Sequence of chain 6.A:
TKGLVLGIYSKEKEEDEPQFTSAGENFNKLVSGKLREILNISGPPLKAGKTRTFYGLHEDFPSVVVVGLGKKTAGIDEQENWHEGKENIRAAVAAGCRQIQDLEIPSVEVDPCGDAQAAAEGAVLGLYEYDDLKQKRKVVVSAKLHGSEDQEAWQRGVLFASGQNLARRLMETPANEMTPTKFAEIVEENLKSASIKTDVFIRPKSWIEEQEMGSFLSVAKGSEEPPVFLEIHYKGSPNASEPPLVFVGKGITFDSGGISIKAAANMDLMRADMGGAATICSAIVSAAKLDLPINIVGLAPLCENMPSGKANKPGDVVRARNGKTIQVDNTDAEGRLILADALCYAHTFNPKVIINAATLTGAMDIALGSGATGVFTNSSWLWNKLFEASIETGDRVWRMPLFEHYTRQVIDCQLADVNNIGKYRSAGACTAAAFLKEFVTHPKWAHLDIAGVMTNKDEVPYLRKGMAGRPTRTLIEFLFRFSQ

This protein binds this small molecule.
Small molecule (SMILES): CC(C)C[C@H](N)C(=O)O

Binding-site contacts:
Ligand atom CD1 contacts residue GLY362 of chain 6.A at 3.9 Å.
Ligand atom CD2 contacts residue ALA451 of chain 6.A at 3.7 Å (hydrophobic).
Ligand atom CB contacts residue LEU360 of chain 6.A at 4.1 Å (hydrophobic).
Ligand atom O contacts residue LEU360 of chain 6.A at 4.0 Å.
Ligand atom CD2 contacts residue THR359 of chain 6.A at 3.3 Å.
Ligand atom OXT contacts residue ZN1 of chain 6.C at 3.6 Å.
Ligand atom CG contacts residue MET270 of chain 6.A at 4.1 Å (hydrophobic).
Ligand atom N contacts residue ZN1 of chain 6.B at 3.8 Å.
Ligand atom O contacts residue ZN1 of chain 6.B at 2.2 Å.
Ligand atom CA contacts residue ASP255 of chain 6.A at 4.0 Å.
Ligand atom N contacts residue ZN1 of chain 6.C at 2.4 Å.
Ligand atom CB contacts residue LYS262 of chain 6.A at 4.0 Å.
Ligand atom C contacts residue ZN1 of chain 6.B at 2.7 Å.
Ligand atom N contacts residue MET270 of chain 6.A at 3.8 Å.
Ligand atom C contacts residue LYS250 of chain 6.A at 4.1 Å.
Ligand atom CA contacts residue LYS250 of chain 6.A at 3.9 Å.
Ligand atom CA contacts residue LEU360 of chain 6.A at 3.5 Å (hydrophobic).
Ligand atom OXT contacts residue ASP255 of chain 6.A at 3.0 Å (salt-bridge).
Ligand atom O contacts residue ASP273 of chain 6.A at 4.0 Å.
Ligand atom C contacts residue ZN1 of chain 6.C at 3.0 Å.
Ligand atom N contacts residue THR359 of chain 6.A at 3.8 Å.
Ligand atom CA contacts residue ZN1 of chain 6.C at 3.1 Å.
Ligand atom CA contacts residue ASP273 of chain 6.A at 3.8 Å.
Ligand atom OXT contacts residue ZN1 of chain 6.B at 2.1 Å.
Ligand atom C contacts residue ASP332 of chain 6.A at 3.5 Å.
Ligand atom CA contacts residue THR359 of chain 6.A at 3.7 Å.
Ligand atom O contacts residue ZN1 of chain 6.C at 2.1 Å.
Ligand atom C contacts residue LEU360 of chain 6.A at 3.5 Å (hydrophobic).
Ligand atom OXT contacts residue GLU334 of chain 6.A at 4.1 Å.
Ligand atom CA contacts residue ZN1 of chain 6.B at 3.9 Å.
Ligand atom C contacts residue ASP255 of chain 6.A at 3.6 Å.
Ligand atom N contacts residue ASP273 of chain 6.A at 2.8 Å (salt-bridge).
Ligand atom OXT contacts residue LYS262 of chain 6.A at 2.9 Å (salt-bridge).
Ligand atom OXT contacts residue ASP332 of chain 6.A at 2.8 Å (salt-bridge).
Ligand atom O contacts residue GLU334 of chain 6.A at 3.0 Å (salt-bridge).
Ligand atom N contacts residue LYS250 of chain 6.A at 3.6 Å.
Ligand atom O contacts residue LYS250 of chain 6.A at 3.2 Å (salt-bridge).
Ligand atom O contacts residue ASP332 of chain 6.A at 3.1 Å (salt-bridge).
Ligand atom N contacts residue ASP255 of chain 6.A at 3.2 Å (salt-bridge).
Ligand atom O contacts residue ASP255 of chain 6.A at 3.1 Å (salt-bridge).